Sequence of chain 1.E:
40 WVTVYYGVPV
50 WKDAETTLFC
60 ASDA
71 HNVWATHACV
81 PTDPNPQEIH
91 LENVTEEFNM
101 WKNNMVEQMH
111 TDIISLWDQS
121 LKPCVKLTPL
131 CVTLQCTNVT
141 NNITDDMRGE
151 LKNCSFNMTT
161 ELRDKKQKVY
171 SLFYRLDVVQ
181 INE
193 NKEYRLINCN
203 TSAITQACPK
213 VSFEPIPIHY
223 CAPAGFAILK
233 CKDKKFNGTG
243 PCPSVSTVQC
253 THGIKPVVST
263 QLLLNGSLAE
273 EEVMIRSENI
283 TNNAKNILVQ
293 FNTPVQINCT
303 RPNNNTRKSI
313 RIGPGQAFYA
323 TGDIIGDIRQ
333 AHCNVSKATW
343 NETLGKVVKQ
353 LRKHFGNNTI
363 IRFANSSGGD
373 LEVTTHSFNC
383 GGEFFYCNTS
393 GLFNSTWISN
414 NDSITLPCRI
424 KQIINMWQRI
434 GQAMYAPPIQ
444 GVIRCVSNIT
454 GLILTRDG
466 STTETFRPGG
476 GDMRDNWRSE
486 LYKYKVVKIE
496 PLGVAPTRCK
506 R

The small molecule below binds the protein below.
Small molecule (SMILES): CC(=O)N[C@@H]1[C@@H](O)[C@H](O)[C@@H](CO)O[C@H]1O

Binding-site contacts:
Ligand atom C7 contacts residue ASN300 of chain 1.E at 3.4 Å.
Ligand atom C6 contacts residue ARG447 of chain 1.E at 4.1 Å.
Ligand atom C8 contacts residue GLN298 of chain 1.E at 3.7 Å.
Ligand atom O7 contacts residue ASN300 of chain 1.E at 3.7 Å.
Ligand atom C3 contacts residue ASN300 of chain 1.E at 3.8 Å.
Ligand atom O7 contacts residue ASN336 of chain 1.E at 4.3 Å.
Ligand atom C8 contacts residue ASN300 of chain 1.E at 4.0 Å.
Ligand atom O5 contacts residue ASN300 of chain 1.E at 2.4 Å (h-bond).
Ligand atom C5 contacts residue ASN300 of chain 1.E at 3.7 Å.
Ligand atom N2 contacts residue ASN300 of chain 1.E at 2.8 Å (h-bond).
Ligand atom O5 contacts residue ARG447 of chain 1.E at 3.1 Å (salt-bridge).
Ligand atom C8 contacts residue SER338 of chain 1.E at 3.5 Å.
Ligand atom C4 contacts residue ASN300 of chain 1.E at 4.2 Å.
Ligand atom C1 contacts residue ARG447 of chain 1.E at 4.0 Å.
Ligand atom C7 contacts residue ASN336 of chain 1.E at 4.4 Å.
Ligand atom C3 contacts residue GLN298 of chain 1.E at 3.5 Å.
Ligand atom C8 contacts residue ASN336 of chain 1.E at 3.4 Å.
Ligand atom C1 contacts residue ASN300 of chain 1.E at 1.5 Å.
Ligand atom C1 contacts residue GLN298 of chain 1.E at 4.2 Å.
Ligand atom C2 contacts residue GLN298 of chain 1.E at 4.1 Å.
Ligand atom O3 contacts residue GLN298 of chain 1.E at 4.2 Å.
Ligand atom C2 contacts residue ASN300 of chain 1.E at 2.4 Å.
Ligand atom N2 contacts residue GLN298 of chain 1.E at 3.8 Å.
Ligand atom C8 contacts residue VAL337 of chain 1.E at 4.0 Å (hydrophobic).
Ligand atom C5 contacts residue ARG447 of chain 1.E at 4.2 Å.